A protein and the small-molecule ligand that binds it are described below.
Small molecule (SMILES): Nc1nc2c(c(=O)[nH]1)N[C@H](CN(C=O)c1ccc(C(=O)N[C@@H](CCC(=O)O)C(=O)O)cc1)CN2

Sequence of chain 1.B:
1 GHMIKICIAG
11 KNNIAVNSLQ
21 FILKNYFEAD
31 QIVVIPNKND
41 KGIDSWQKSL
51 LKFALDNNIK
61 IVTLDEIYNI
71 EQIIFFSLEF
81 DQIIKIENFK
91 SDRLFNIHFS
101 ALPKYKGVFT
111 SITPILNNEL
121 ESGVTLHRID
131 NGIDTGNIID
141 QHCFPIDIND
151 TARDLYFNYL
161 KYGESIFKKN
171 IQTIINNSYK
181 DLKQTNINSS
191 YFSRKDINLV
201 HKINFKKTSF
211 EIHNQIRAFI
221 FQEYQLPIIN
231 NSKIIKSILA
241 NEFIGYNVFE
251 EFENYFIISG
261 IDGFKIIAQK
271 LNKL

Binding-site contacts:
Ligand atom CB contacts residue ILE83 of chain 1.B at 3.6 Å (hydrophobic).
Ligand atom O5 contacts residue DAU1 of chain 1.H at 3.1 Å (h-bond).
Ligand atom C15 contacts residue PHE80 of chain 1.B at 3.6 Å (hydrophobic).
Ligand atom N3 contacts residue ASP130 of chain 1.B at 3.1 Å (salt-bridge).
Ligand atom C16 contacts residue ILE83 of chain 1.B at 3.7 Å (hydrophobic).
Ligand atom CD contacts residue GLN82 of chain 1.B at 3.8 Å.
Ligand atom N3 contacts residue ILE129 of chain 1.B at 3.7 Å.
Ligand atom C18 contacts residue PHE80 of chain 1.B at 3.2 Å (hydrophobic).
Ligand atom C7 contacts residue GLN82 of chain 1.B at 3.4 Å.
Ligand atom C18 contacts residue DAU1 of chain 1.H at 3.2 Å.
Ligand atom C15 contacts residue ASP81 of chain 1.B at 3.8 Å.
Ligand atom C16 contacts residue ASP81 of chain 1.B at 3.4 Å.
Ligand atom CG contacts residue ILE83 of chain 1.B at 3.1 Å (hydrophobic).
Ligand atom C6 contacts residue ASN96 of chain 1.B at 3.6 Å.
Ligand atom C2 contacts residue ILE129 of chain 1.B at 3.7 Å (hydrophobic).
Ligand atom C2 contacts residue GLY132 of chain 1.B at 3.6 Å.
Ligand atom N3 contacts residue GLY132 of chain 1.B at 2.8 Å (h-bond).
Ligand atom N1 contacts residue ILE84 of chain 1.B at 3.0 Å (h-bond).
Ligand atom OE2 contacts residue GLN82 of chain 1.B at 3.1 Å (h-bond).
Ligand atom O5 contacts residue PHE80 of chain 1.B at 3.7 Å.
Ligand atom N5 contacts residue ASN96 of chain 1.B at 3.4 Å.
Ligand atom C2 contacts residue ASP130 of chain 1.B at 3.4 Å.
Ligand atom C16 contacts residue GLN82 of chain 1.B at 3.6 Å.
Ligand atom C2 contacts residue ILE84 of chain 1.B at 3.7 Å (hydrophobic).
Ligand atom O4 contacts residue HIS127 of chain 1.B at 3.3 Å.
Ligand atom NA2 contacts residue ILE83 of chain 1.B at 3.6 Å.
Ligand atom N1 contacts residue ILE83 of chain 1.B at 3.7 Å.
Ligand atom C4 contacts residue GLY132 of chain 1.B at 3.5 Å.
Ligand atom O4 contacts residue GLY132 of chain 1.B at 3.4 Å (h-bond).
Ligand atom NA2 contacts residue ASP130 of chain 1.B at 2.9 Å (salt-bridge).
Ligand atom NA2 contacts residue ASN131 of chain 1.B at 3.7 Å.
Ligand atom CG contacts residue GLN82 of chain 1.B at 3.5 Å.
Ligand atom C7 contacts residue SER77 of chain 1.B at 3.4 Å.
Ligand atom O4 contacts residue ASP134 of chain 1.B at 2.9 Å (salt-bridge).
Ligand atom N contacts residue ILE83 of chain 1.B at 3.7 Å.
Ligand atom NA2 contacts residue GLY132 of chain 1.B at 3.7 Å.
Ligand atom N8 contacts residue GLN82 of chain 1.B at 2.9 Å (h-bond).
Ligand atom N5 contacts residue ASP134 of chain 1.B at 3.7 Å.
Ligand atom C9 contacts residue ASP134 of chain 1.B at 3.7 Å.
Ligand atom NA2 contacts residue ILE84 of chain 1.B at 2.8 Å (h-bond).